A protein and the small-molecule ligand that binds it are described below.
Small molecule (SMILES): CC(=O)N[C@@H]1[C@@H](O)[C@H](O)[C@@H](CO)O[C@H]1O

Sequence of chain 1.D:
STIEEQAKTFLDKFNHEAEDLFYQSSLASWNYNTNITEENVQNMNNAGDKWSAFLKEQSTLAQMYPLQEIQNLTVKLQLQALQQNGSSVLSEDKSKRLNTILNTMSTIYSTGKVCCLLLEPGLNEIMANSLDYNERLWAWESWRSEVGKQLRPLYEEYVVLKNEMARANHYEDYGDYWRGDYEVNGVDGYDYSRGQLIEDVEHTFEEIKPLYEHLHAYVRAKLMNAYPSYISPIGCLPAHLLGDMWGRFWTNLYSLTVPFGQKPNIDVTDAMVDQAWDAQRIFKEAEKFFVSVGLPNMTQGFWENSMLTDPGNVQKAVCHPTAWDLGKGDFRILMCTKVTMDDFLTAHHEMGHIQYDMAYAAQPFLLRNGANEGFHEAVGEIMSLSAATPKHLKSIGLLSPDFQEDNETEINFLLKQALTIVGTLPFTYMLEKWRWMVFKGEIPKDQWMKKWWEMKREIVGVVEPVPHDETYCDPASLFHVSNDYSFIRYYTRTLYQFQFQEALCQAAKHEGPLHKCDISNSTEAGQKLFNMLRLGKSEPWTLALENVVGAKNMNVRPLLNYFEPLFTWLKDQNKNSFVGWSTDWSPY

Binding-site contacts:
Ligand atom C8 contacts residue SER547 of chain 1.D at 3.5 Å.
Ligand atom C8 contacts residue ASP545 of chain 1.D at 4.1 Å.
Ligand atom O3 contacts residue SER422 of chain 1.D at 4.1 Å.
Ligand atom C3 contacts residue ASN548 of chain 1.D at 3.8 Å.
Ligand atom C7 contacts residue SER547 of chain 1.D at 4.2 Å.
Ligand atom C1 contacts residue ASN548 of chain 1.D at 1.4 Å.
Ligand atom N2 contacts residue SER422 of chain 1.D at 4.3 Å.
Ligand atom C8 contacts residue ASN548 of chain 1.D at 4.3 Å.
Ligand atom O7 contacts residue ASN548 of chain 1.D at 2.9 Å (h-bond).
Ligand atom C7 contacts residue ASN548 of chain 1.D at 3.1 Å.
Ligand atom C4 contacts residue ASN548 of chain 1.D at 4.2 Å.
Ligand atom C5 contacts residue ASN548 of chain 1.D at 3.7 Å.
Ligand atom C8 contacts residue LYS418 of chain 1.D at 3.7 Å.
Ligand atom O5 contacts residue ASN548 of chain 1.D at 2.4 Å (h-bond).
Ligand atom C2 contacts residue ASN548 of chain 1.D at 2.5 Å.
Ligand atom N2 contacts residue ASN548 of chain 1.D at 2.9 Å (h-bond).